Sequence of chain 1.C:
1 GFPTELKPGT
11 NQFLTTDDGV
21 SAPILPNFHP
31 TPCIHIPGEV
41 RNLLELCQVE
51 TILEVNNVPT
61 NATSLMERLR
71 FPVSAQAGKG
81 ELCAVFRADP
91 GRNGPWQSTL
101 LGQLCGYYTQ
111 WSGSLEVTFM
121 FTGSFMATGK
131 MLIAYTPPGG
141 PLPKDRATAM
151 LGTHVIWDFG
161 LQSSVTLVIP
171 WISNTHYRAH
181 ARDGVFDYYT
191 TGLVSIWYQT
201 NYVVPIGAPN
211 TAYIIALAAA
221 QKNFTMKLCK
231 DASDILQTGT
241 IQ

Sequence of chain 1.A:
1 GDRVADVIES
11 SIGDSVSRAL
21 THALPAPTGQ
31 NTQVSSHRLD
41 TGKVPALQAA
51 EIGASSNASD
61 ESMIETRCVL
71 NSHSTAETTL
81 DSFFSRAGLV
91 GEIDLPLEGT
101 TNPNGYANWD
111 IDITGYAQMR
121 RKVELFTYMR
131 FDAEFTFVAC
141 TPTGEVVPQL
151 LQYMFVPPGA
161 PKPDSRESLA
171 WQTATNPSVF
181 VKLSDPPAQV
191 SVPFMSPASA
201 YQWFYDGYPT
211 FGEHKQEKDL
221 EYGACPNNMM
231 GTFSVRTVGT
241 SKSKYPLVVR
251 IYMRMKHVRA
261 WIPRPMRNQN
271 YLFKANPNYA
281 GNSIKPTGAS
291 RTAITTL

Binding-site contacts:
Ligand atom CAH contacts residue TRP203 of chain 1.A at 3.5 Å (hydrophobic).
Ligand atom CAO contacts residue PHE135 of chain 1.A at 3.8 Å (hydrophobic).
Ligand atom CAG contacts residue TRP203 of chain 1.A at 3.7 Å (hydrophobic).
Ligand atom CBC contacts residue TRP203 of chain 1.A at 3.6 Å (hydrophobic).
Ligand atom CAS contacts residue TYR201 of chain 1.A at 3.5 Å (hydrophobic).
Ligand atom CAN contacts residue PHE155 of chain 1.A at 3.8 Å (hydrophobic).
Ligand atom CAH contacts residue ASN228 of chain 1.A at 3.4 Å.
Ligand atom CAG contacts residue GLN202 of chain 1.A at 3.3 Å.
Ligand atom NAU contacts residue PHE155 of chain 1.A at 3.7 Å.
Ligand atom OAD contacts residue LYS274 of chain 1.A at 3.1 Å (salt-bridge).
Ligand atom CBB contacts residue ILE111 of chain 1.A at 3.6 Å (hydrophobic).
Ligand atom CAO contacts residue ILE111 of chain 1.A at 3.8 Å (hydrophobic).
Ligand atom NBG contacts residue TRP203 of chain 1.A at 3.3 Å.
Ligand atom CAZ contacts residue TRP203 of chain 1.A at 3.5 Å (hydrophobic).
Ligand atom CAP contacts residue ILE111 of chain 1.A at 3.8 Å (hydrophobic).
Ligand atom CAL contacts residue ILE111 of chain 1.A at 3.7 Å (hydrophobic).
Ligand atom CAJ contacts residue PHE155 of chain 1.A at 3.7 Å (hydrophobic).
Ligand atom CAS contacts residue TRP203 of chain 1.A at 3.8 Å (hydrophobic).
Ligand atom CBC contacts residue ASN228 of chain 1.A at 3.8 Å.
Ligand atom OAE contacts residue ILE113 of chain 1.A at 3.3 Å (h-bond).
Ligand atom NAC contacts residue ASP112 of chain 1.A at 2.5 Å (salt-bridge).
Ligand atom CAH contacts residue GLN202 of chain 1.A at 3.2 Å.
Ligand atom CAK contacts residue PHE135 of chain 1.A at 3.6 Å (hydrophobic).
Ligand atom CAA contacts residue SER178 of chain 1.A at 3.5 Å.
Ligand atom OAX contacts residue ILE111 of chain 1.A at 3.5 Å.
Ligand atom OAD contacts residue ALA275 of chain 1.A at 3.2 Å.
Ligand atom CAA contacts residue VAL179 of chain 1.A at 3.2 Å (hydrophobic).
Ligand atom CAY contacts residue ASP112 of chain 1.A at 3.8 Å.
Ligand atom CAT contacts residue TRP203 of chain 1.A at 3.6 Å (hydrophobic).
Ligand atom CAN contacts residue PRO177 of chain 1.A at 3.4 Å (hydrophobic).
Ligand atom CAL contacts residue PHE155 of chain 1.A at 3.6 Å (hydrophobic).
Ligand atom CAA contacts residue TYR153 of chain 1.A at 3.5 Å (hydrophobic).
Ligand atom NAC contacts residue THR114 of chain 1.A at 3.3 Å (h-bond).
Ligand atom OAX contacts residue MET195 of chain 1.A at 3.6 Å.
Ligand atom CAT contacts residue ASN228 of chain 1.A at 3.5 Å.
Ligand atom OAE contacts residue ASP112 of chain 1.A at 3.6 Å.
Ligand atom CAG contacts residue ASN228 of chain 1.A at 3.6 Å.
Ligand atom CAI contacts residue PHE135 of chain 1.A at 3.7 Å (hydrophobic).
Ligand atom CAA contacts residue PRO177 of chain 1.A at 3.5 Å (hydrophobic).
Ligand atom CAY contacts residue THR114 of chain 1.A at 3.8 Å.

This protein binds this small molecule.
Small molecule (SMILES): CCO/N=C/c1ccc(OCC[C@@H](C)CCN2CCN(c3ccnc(C(N)=O)c3)C2=O)cc1

Sequence of chain 2.C:
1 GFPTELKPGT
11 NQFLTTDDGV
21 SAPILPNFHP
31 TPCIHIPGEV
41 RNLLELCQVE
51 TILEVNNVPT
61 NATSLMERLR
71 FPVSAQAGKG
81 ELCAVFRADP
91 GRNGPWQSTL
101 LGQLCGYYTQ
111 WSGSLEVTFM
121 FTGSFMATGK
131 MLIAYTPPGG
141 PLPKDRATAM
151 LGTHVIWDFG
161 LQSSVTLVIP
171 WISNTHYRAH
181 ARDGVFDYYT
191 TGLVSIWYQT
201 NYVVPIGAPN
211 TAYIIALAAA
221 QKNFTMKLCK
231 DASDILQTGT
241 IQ